The protein below binds the small molecule below.
Small molecule (SMILES): CC[C@H](C)[C@@H]1NC(=O)CNC(=O)[C@@H]2Cc3c([nH]c4cc(O)ccc34)[S@@](=O)C[C@H](NC(=O)CNC1=O)C(=O)N[C@@H](CC(N)=O)C(=O)N1C[C@H](O)C[C@H]1C(=O)N[C@@H]([C@@H](C)[C@@H](O)CO)C(=O)N2

Binding-site contacts:
Ligand atom CD1 contacts residue ASN742 of chain 1.G at 3.2 Å.
Ligand atom CG2 contacts residue HIS839 of chain 1.G at 3.4 Å.
Ligand atom O contacts residue GLN790 of chain 1.G at 2.5 Å (h-bond).
Ligand atom CG2 contacts residue GLN791 of chain 1.G at 2.9 Å.
Ligand atom OD1 contacts residue GLN718 of chain 1.H at 3.2 Å (h-bond).
Ligand atom O contacts residue HIS1108 of chain 1.G at 3.3 Å.
Ligand atom N contacts residue GLN790 of chain 1.G at 3.4 Å (h-bond).
Ligand atom C contacts residue ASN792 of chain 1.G at 3.3 Å.
Ligand atom OG1 contacts residue GLN783 of chain 1.G at 3.4 Å (h-bond).
Ligand atom N contacts residue HIS1108 of chain 1.G at 3.2 Å (h-bond).
Ligand atom OD1 contacts residue GLU845 of chain 1.G at 2.9 Å (salt-bridge).
Ligand atom N contacts residue ARG749 of chain 1.G at 3.4 Å (salt-bridge).
Ligand atom CE3 contacts residue ARG749 of chain 1.G at 3.3 Å.
Ligand atom O contacts residue GLN791 of chain 1.G at 2.9 Å (h-bond).
Ligand atom CE3 contacts residue VAL788 of chain 1.G at 3.1 Å (hydrophobic).
Ligand atom CA contacts residue GLN791 of chain 1.G at 3.1 Å.
Ligand atom NE1 contacts residue ILE779 of chain 1.G at 3.3 Å.
Ligand atom CZ3 contacts residue VAL787 of chain 1.G at 3.4 Å (hydrophobic).
Ligand atom OH2 contacts residue ARG749 of chain 1.G at 3.3 Å (salt-bridge).
Ligand atom C contacts residue HIS1108 of chain 1.G at 3.3 Å.
Ligand atom O contacts residue ASN792 of chain 1.G at 3.0 Å (h-bond).
Ligand atom CZ3 contacts residue ARG749 of chain 1.G at 3.2 Å.
Ligand atom OH2 contacts residue SER782 of chain 1.G at 2.3 Å (h-bond).
Ligand atom CB contacts residue GLU845 of chain 1.G at 3.4 Å.
Ligand atom CH2 contacts residue SER782 of chain 1.G at 3.2 Å.
Ligand atom C contacts residue GLN790 of chain 1.G at 3.0 Å.
Ligand atom O contacts residue ASN792 of chain 1.G at 3.3 Å (h-bond).
Ligand atom O contacts residue HIS1108 of chain 1.G at 3.2 Å.
Ligand atom CB contacts residue GLN791 of chain 1.G at 3.1 Å.
Ligand atom C contacts residue GLN790 of chain 1.G at 3.4 Å.
Ligand atom O contacts residue ASN792 of chain 1.G at 3.5 Å (h-bond).
Ligand atom O contacts residue ARG749 of chain 1.G at 3.4 Å (salt-bridge).
Ligand atom O contacts residue VAL788 of chain 1.G at 3.2 Å (h-bond).
Ligand atom CE2 contacts residue ILE779 of chain 1.G at 3.4 Å (hydrophobic).
Ligand atom CD contacts residue HIS1108 of chain 1.G at 3.4 Å.
Ligand atom CH2 contacts residue ARG749 of chain 1.G at 3.2 Å.
Ligand atom N contacts residue HIS1108 of chain 1.G at 3.3 Å (h-bond).
Ligand atom N contacts residue GLN790 of chain 1.G at 3.4 Å (h-bond).
Ligand atom CA contacts residue ARG749 of chain 1.G at 3.2 Å.
Ligand atom O contacts residue GLY789 of chain 1.G at 3.2 Å.

Sequence of chain 1.G:
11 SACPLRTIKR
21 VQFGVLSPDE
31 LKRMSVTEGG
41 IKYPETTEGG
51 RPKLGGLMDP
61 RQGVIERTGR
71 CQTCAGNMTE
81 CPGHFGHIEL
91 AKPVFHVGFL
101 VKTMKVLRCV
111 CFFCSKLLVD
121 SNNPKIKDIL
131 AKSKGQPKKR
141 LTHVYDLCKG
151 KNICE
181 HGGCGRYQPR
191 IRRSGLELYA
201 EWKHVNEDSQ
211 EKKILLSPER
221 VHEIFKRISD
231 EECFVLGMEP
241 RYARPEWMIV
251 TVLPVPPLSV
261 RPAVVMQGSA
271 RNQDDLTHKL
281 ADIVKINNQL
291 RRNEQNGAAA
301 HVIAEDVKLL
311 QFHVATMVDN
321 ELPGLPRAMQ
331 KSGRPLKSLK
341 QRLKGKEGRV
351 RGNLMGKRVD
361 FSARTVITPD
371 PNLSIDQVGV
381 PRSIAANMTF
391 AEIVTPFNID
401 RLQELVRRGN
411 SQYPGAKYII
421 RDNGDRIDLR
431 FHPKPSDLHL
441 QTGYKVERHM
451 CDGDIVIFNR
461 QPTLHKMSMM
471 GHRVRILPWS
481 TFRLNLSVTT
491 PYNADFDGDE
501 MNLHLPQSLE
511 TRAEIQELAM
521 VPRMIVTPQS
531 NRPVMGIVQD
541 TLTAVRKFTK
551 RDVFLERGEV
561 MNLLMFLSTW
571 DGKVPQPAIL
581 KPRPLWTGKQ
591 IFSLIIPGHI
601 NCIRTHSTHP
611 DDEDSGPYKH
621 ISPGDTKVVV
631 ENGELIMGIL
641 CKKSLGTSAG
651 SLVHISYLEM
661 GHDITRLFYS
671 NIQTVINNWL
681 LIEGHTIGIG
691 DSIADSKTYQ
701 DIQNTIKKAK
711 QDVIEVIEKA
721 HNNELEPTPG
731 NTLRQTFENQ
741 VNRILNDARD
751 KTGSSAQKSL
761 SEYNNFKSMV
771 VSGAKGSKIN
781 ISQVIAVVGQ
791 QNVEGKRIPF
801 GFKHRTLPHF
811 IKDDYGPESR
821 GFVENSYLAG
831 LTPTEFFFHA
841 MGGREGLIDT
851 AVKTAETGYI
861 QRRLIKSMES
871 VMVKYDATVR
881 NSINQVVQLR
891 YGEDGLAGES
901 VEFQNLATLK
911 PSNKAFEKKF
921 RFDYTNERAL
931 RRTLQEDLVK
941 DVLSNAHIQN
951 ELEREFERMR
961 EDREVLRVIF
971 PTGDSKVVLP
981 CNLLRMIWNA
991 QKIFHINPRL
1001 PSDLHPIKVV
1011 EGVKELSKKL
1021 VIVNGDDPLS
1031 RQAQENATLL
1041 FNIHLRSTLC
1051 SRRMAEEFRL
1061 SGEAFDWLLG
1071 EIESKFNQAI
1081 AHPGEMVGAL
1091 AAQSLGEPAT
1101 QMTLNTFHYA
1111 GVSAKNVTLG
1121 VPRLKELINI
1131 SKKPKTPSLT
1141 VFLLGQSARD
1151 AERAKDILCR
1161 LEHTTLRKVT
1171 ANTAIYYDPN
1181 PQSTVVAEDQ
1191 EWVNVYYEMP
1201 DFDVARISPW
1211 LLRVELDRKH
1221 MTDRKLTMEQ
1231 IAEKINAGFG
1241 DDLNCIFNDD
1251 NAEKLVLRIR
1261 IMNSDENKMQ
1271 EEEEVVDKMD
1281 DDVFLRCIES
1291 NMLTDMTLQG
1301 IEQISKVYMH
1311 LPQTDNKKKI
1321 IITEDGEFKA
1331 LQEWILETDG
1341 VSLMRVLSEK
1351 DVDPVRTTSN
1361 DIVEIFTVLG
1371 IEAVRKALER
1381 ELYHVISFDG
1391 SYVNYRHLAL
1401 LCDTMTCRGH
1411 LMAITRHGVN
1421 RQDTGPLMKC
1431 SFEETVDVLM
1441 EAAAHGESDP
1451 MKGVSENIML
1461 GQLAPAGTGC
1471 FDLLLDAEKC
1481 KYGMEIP

Sequence of chain 1.H:
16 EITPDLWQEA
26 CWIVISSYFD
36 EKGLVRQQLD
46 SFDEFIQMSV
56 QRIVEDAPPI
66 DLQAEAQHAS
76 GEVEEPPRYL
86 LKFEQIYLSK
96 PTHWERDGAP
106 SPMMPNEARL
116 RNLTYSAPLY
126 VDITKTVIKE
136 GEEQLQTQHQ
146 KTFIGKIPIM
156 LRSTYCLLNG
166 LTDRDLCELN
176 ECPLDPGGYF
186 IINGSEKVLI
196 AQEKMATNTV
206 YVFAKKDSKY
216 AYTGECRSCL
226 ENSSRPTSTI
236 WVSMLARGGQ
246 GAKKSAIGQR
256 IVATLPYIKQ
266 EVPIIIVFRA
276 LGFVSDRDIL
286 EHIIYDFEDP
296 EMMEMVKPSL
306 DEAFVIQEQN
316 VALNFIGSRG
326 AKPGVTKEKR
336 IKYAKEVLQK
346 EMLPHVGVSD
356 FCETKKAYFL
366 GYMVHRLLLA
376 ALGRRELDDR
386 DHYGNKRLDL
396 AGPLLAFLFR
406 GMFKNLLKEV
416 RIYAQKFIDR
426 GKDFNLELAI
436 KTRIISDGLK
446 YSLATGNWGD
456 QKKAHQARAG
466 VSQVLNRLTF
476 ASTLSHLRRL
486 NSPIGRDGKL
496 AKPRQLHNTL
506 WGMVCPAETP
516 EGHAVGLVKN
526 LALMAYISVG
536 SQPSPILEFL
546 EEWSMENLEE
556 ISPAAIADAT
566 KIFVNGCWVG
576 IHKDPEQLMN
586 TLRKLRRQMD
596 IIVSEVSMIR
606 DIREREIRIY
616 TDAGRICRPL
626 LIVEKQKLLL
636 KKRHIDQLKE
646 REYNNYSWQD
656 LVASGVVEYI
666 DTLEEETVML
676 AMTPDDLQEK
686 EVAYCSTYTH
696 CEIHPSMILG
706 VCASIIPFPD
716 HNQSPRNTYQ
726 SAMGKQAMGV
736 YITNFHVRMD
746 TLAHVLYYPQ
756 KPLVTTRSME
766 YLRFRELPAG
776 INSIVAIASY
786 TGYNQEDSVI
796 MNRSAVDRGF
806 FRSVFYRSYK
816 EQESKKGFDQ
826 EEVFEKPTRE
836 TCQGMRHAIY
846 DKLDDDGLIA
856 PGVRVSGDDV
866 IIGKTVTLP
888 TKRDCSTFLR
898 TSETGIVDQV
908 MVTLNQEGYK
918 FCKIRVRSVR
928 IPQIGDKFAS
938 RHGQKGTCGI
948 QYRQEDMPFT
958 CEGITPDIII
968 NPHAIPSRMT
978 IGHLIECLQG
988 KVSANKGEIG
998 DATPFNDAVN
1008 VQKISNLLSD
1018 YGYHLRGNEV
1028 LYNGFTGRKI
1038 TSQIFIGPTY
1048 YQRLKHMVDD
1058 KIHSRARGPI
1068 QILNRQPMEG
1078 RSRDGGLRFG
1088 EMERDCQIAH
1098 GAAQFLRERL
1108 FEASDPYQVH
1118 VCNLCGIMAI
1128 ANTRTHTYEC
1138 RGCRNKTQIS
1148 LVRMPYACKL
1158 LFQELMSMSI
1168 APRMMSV